Sequence of chain 1.C:
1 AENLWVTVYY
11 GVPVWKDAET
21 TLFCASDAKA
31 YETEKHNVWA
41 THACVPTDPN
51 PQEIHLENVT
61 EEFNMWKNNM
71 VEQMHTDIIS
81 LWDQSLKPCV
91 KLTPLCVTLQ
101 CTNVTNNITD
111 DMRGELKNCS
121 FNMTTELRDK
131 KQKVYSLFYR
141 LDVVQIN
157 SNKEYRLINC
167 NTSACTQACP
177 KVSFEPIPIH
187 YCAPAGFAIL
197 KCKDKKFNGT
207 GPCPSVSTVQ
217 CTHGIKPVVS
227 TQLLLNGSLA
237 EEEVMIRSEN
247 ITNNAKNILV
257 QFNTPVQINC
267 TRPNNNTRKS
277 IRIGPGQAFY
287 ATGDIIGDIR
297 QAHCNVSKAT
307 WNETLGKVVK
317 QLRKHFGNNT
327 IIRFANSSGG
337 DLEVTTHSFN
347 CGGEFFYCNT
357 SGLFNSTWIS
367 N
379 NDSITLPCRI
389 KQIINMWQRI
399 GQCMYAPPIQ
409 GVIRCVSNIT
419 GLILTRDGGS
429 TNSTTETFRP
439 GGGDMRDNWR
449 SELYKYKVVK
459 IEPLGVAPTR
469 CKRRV

Binding-site contacts:
Ligand atom N2 contacts residue ASN204 of chain 1.C at 2.8 Å (h-bond).
Ligand atom C8 contacts residue SER244 of chain 1.C at 3.2 Å.
Ligand atom C8 contacts residue ASN204 of chain 1.C at 4.2 Å.
Ligand atom C3 contacts residue ASN204 of chain 1.C at 3.8 Å.
Ligand atom C8 contacts residue GLU245 of chain 1.C at 3.8 Å.
Ligand atom C1 contacts residue ASN204 of chain 1.C at 1.4 Å.
Ligand atom O7 contacts residue HIS321 of chain 1.C at 4.4 Å.
Ligand atom C2 contacts residue ASN204 of chain 1.C at 2.4 Å.
Ligand atom C7 contacts residue ASN204 of chain 1.C at 3.1 Å.
Ligand atom O5 contacts residue ASN204 of chain 1.C at 2.4 Å (h-bond).
Ligand atom O5 contacts residue THR206 of chain 1.C at 4.5 Å.
Ligand atom C5 contacts residue GLY207 of chain 1.C at 4.4 Å.
Ligand atom C5 contacts residue ASN204 of chain 1.C at 3.7 Å.
Ligand atom C1 contacts residue THR206 of chain 1.C at 4.2 Å.
Ligand atom O7 contacts residue ASN204 of chain 1.C at 3.2 Å (h-bond).
Ligand atom C4 contacts residue ASN204 of chain 1.C at 4.2 Å.

The protein below binds the small molecule below.
Small molecule (SMILES): CC(=O)N[C@H]1[C@H](O[C@H]2[C@H](O)[C@@H](NC(C)=O)CO[C@@H]2CO)O[C@H](CO)[C@@H](O)[C@@H]1O